The small molecule below binds the protein below.
Small molecule (SMILES): CC(=O)N[C@@H]1[C@@H](O)[C@H](O)[C@@H](CO)O[C@H]1O

Binding-site contacts:
Ligand atom C8 contacts residue GLY429 of chain 1.B at 3.5 Å.
Ligand atom C3 contacts residue ASN353 of chain 1.B at 3.8 Å.
Ligand atom C1 contacts residue ASN353 of chain 1.B at 1.4 Å.
Ligand atom O7 contacts residue HIS411 of chain 1.B at 4.0 Å.
Ligand atom C8 contacts residue GLY350 of chain 1.B at 3.8 Å.
Ligand atom O4 contacts residue PHE432 of chain 1.B at 3.5 Å.
Ligand atom C7 contacts residue HIS411 of chain 1.B at 4.2 Å.
Ligand atom N2 contacts residue ASN353 of chain 1.B at 2.9 Å (h-bond).
Ligand atom O5 contacts residue ASN353 of chain 1.B at 2.3 Å (h-bond).
Ligand atom C7 contacts residue GLY412 of chain 1.B at 4.1 Å.
Ligand atom O7 contacts residue ASN353 of chain 1.B at 3.4 Å (h-bond).
Ligand atom C8 contacts residue GLY412 of chain 1.B at 3.9 Å.
Ligand atom C8 contacts residue LEU430 of chain 1.B at 4.1 Å (hydrophobic).
Ligand atom O7 contacts residue GLY429 of chain 1.B at 4.3 Å.
Ligand atom C7 contacts residue GLY429 of chain 1.B at 4.0 Å.
Ligand atom C5 contacts residue ASN353 of chain 1.B at 3.6 Å.
Ligand atom C7 contacts residue ASN353 of chain 1.B at 3.4 Å.
Ligand atom C8 contacts residue HIS411 of chain 1.B at 3.3 Å.
Ligand atom C3 contacts residue PHE432 of chain 1.B at 3.9 Å (hydrophobic).
Ligand atom N2 contacts residue GLY350 of chain 1.B at 4.0 Å.
Ligand atom C8 contacts residue LEU349 of chain 1.B at 4.3 Å (hydrophobic).
Ligand atom C4 contacts residue ASN353 of chain 1.B at 4.2 Å.
Ligand atom C2 contacts residue ASN353 of chain 1.B at 2.4 Å.
Ligand atom C7 contacts residue GLY350 of chain 1.B at 4.2 Å.
Ligand atom O7 contacts residue GLY412 of chain 1.B at 3.4 Å.
Ligand atom O3 contacts residue PHE432 of chain 1.B at 3.5 Å.

Sequence of chain 1.B:
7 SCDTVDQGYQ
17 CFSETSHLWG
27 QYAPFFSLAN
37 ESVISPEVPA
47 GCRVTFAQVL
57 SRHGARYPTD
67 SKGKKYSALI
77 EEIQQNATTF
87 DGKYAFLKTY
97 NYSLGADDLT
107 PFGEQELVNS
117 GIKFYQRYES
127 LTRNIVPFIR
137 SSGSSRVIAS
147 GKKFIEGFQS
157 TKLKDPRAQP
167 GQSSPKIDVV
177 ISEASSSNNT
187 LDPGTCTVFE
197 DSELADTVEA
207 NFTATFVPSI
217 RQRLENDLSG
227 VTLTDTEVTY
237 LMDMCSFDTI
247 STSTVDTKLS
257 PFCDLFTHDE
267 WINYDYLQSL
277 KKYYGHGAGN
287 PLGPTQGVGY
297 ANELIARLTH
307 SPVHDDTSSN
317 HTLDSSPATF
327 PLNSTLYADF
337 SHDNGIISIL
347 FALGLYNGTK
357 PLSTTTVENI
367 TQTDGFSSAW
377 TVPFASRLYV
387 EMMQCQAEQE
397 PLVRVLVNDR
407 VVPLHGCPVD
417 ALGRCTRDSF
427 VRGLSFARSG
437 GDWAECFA